Sequence of chain 26.B:
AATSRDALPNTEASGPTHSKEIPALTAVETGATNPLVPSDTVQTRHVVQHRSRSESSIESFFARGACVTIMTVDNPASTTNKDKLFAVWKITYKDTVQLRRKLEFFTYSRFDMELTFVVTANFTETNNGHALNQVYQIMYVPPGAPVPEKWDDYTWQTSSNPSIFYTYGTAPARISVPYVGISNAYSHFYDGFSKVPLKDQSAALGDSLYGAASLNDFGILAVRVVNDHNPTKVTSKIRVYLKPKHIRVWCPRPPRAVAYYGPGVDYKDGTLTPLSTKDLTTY

Sequence of chain 26.D:
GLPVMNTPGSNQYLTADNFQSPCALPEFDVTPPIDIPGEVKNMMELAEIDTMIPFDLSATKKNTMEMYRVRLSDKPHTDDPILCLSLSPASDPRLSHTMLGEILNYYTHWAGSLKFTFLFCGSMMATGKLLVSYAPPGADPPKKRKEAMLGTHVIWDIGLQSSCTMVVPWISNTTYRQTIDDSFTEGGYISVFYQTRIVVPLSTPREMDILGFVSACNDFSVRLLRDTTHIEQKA

The small molecule below binds the protein below.
Small molecule (SMILES): CCOC(=O)c1ccc(OCCC2CCN(c3ccc(C)nn3)CC2)cc1

Binding-site contacts:
Ligand atom C17 contacts residue TYR112 of chain 26.B at 3.8 Å (hydrophobic).
Ligand atom C7 contacts residue TYR159 of chain 26.B at 3.7 Å (hydrophobic).
Ligand atom C11 contacts residue ILE110 of chain 26.B at 3.6 Å (hydrophobic).
Ligand atom C13 contacts residue VAL199 of chain 26.B at 3.7 Å (hydrophobic).
Ligand atom C10 contacts residue MET132 of chain 26.B at 3.3 Å (hydrophobic).
Ligand atom N3 contacts residue TYR159 of chain 26.B at 3.9 Å.
Ligand atom C20 contacts residue TYR205 of chain 26.B at 3.5 Å (hydrophobic).
Ligand atom C25 contacts residue ASP236 of chain 26.B at 3.5 Å.
Ligand atom O14 contacts residue MET132 of chain 26.B at 3.4 Å.
Ligand atom C5 contacts residue VAL196 of chain 26.B at 3.8 Å (hydrophobic).
Ligand atom C3 contacts residue ALA24 of chain 26.D at 3.5 Å (hydrophobic).
Ligand atom O22 contacts residue TYR205 of chain 26.B at 3.8 Å.
Ligand atom N4 contacts residue LEU240 of chain 26.B at 3.6 Å.
Ligand atom O22 contacts residue TYR112 of chain 26.B at 3.5 Å.
Ligand atom O23 contacts residue PHE237 of chain 26.B at 3.8 Å.
Ligand atom N3 contacts residue LEU240 of chain 26.B at 3.5 Å.
Ligand atom C4 contacts residue VAL196 of chain 26.B at 3.9 Å (hydrophobic).
Ligand atom C10 contacts residue ILE110 of chain 26.B at 3.5 Å (hydrophobic).
Ligand atom C18 contacts residue TYR112 of chain 26.B at 3.7 Å (hydrophobic).
Ligand atom C7 contacts residue VAL196 of chain 26.B at 3.6 Å (hydrophobic).
Ligand atom C13 contacts residue MET132 of chain 26.B at 3.8 Å (hydrophobic).
Ligand atom C18 contacts residue PHE237 of chain 26.B at 3.6 Å (hydrophobic).
Ligand atom C17 contacts residue PHE237 of chain 26.B at 3.7 Å (hydrophobic).
Ligand atom C8 contacts residue VAL196 of chain 26.B at 3.6 Å (hydrophobic).
Ligand atom N6 contacts residue VAL196 of chain 26.B at 3.9 Å.
Ligand atom N3 contacts residue ILE194 of chain 26.B at 3.6 Å.
Ligand atom C2 contacts residue ILE194 of chain 26.B at 3.5 Å (hydrophobic).
Ligand atom C3 contacts residue TYR159 of chain 26.B at 3.6 Å (hydrophobic).
Ligand atom O23 contacts residue TYR112 of chain 26.B at 3.5 Å.
Ligand atom C21 contacts residue PHE237 of chain 26.B at 3.7 Å (hydrophobic).
Ligand atom C2 contacts residue TYR159 of chain 26.B at 3.5 Å (hydrophobic).
Ligand atom C4 contacts residue TYR159 of chain 26.B at 3.5 Å (hydrophobic).
Ligand atom C21 contacts residue TYR112 of chain 26.B at 3.3 Å (hydrophobic).
Ligand atom C19 contacts residue TYR205 of chain 26.B at 3.7 Å (hydrophobic).
Ligand atom N4 contacts residue LEU134 of chain 26.B at 3.7 Å.
Ligand atom C8 contacts residue VAL199 of chain 26.B at 3.7 Å (hydrophobic).
Ligand atom C11 contacts residue LEU134 of chain 26.B at 3.8 Å (hydrophobic).
Ligand atom C12 contacts residue PHE237 of chain 26.B at 3.5 Å (hydrophobic).
Ligand atom C25 contacts residue SER206 of chain 26.B at 3.8 Å.
Ligand atom C1 contacts residue PRO181 of chain 26.B at 3.7 Å (hydrophobic).